Binding-site contacts:
Ligand atom C8 contacts residue GLN70 of chain 1.A at 3.4 Å.
Ligand atom O7 contacts residue GLY7 of chain 1.A at 3.4 Å.
Ligand atom OXT contacts residue ARG44 of chain 1.A at 3.4 Å.
Ligand atom O11 contacts residue ALA10 of chain 1.A at 3.4 Å (h-bond).
Ligand atom C10 contacts residue PHE9 of chain 1.A at 3.8 Å (hydrophobic).
Ligand atom C7 contacts residue GLY7 of chain 1.A at 3.6 Å.
Ligand atom O4 contacts residue PHE9 of chain 1.A at 3.8 Å.
Ligand atom C11 contacts residue LEU42 of chain 1.A at 3.5 Å (hydrophobic).
Ligand atom O7 contacts residue PHE9 of chain 1.A at 3.5 Å.
Ligand atom C9 contacts residue GLN5 of chain 1.A at 3.9 Å.
Ligand atom C3 contacts residue PHE9 of chain 1.A at 3.9 Å (hydrophobic).
Ligand atom C8 contacts residue GLN5 of chain 1.A at 3.4 Å.
Ligand atom O10 contacts residue PHE9 of chain 1.A at 3.5 Å.
Ligand atom O7 contacts residue ALA14 of chain 1.A at 3.5 Å.
Ligand atom N2 contacts residue ALA8 of chain 1.A at 3.1 Å (h-bond).
Ligand atom O11 contacts residue ARG37 of chain 1.A at 2.5 Å (salt-bridge).
Ligand atom O11 contacts residue ASN11 of chain 1.A at 3.1 Å (h-bond).
Ligand atom C3 contacts residue ALA8 of chain 1.A at 3.9 Å (hydrophobic).
Ligand atom OXT contacts residue LEU42 of chain 1.A at 3.9 Å.
Ligand atom C10 contacts residue ARG37 of chain 1.A at 3.5 Å.
Ligand atom C10 contacts residue GLN5 of chain 1.A at 3.8 Å.
Ligand atom O3 contacts residue ALA8 of chain 1.A at 3.1 Å (h-bond).
Ligand atom C11 contacts residue ALA8 of chain 1.A at 3.7 Å (hydrophobic).
Ligand atom C7 contacts residue PHE9 of chain 1.A at 3.5 Å (hydrophobic).
Ligand atom O3 contacts residue GLY7 of chain 1.A at 3.3 Å.
Ligand atom OXT contacts residue GLN5 of chain 1.A at 3.0 Å (h-bond).
Ligand atom O7 contacts residue ALA8 of chain 1.A at 3.9 Å.
Ligand atom O11 contacts residue PHE9 of chain 1.A at 3.5 Å.
Ligand atom C8 contacts residue VAL6 of chain 1.A at 3.5 Å (hydrophobic).
Ligand atom C8 contacts residue PHE9 of chain 1.A at 3.6 Å (hydrophobic).
Ligand atom C2 contacts residue ALA8 of chain 1.A at 3.9 Å (hydrophobic).
Ligand atom C10 contacts residue ALA10 of chain 1.A at 3.5 Å (hydrophobic).
Ligand atom O10 contacts residue ALA10 of chain 1.A at 2.9 Å (h-bond).
Ligand atom C2 contacts residue ALA8 of chain 1.A at 3.6 Å (hydrophobic).
Ligand atom O7 contacts residue GLN5 of chain 1.A at 2.8 Å (h-bond).
Ligand atom C7 contacts residue VAL6 of chain 1.A at 3.9 Å (hydrophobic).
Ligand atom C7 contacts residue GLN5 of chain 1.A at 3.9 Å.
Ligand atom C8 contacts residue ARG37 of chain 1.A at 3.2 Å.
Ligand atom C1 contacts residue ALA8 of chain 1.A at 3.3 Å (hydrophobic).
Ligand atom C4 contacts residue ALA8 of chain 1.A at 3.6 Å (hydrophobic).

A protein and the small-molecule ligand that binds it are described below.
Small molecule (SMILES): CO[C@@H]1O[C@H](CO)[C@@H](O[C@@H]2O[C@H](CO)[C@@H](O[C@@H]3O[C@H](CO)[C@@H](O[C@@H]4O[C@H](CO)[C@@H](O)[C@H](O)[C@H]4NC(C)=O)[C@H](O[C@H](C)C(=O)O)[C@H]3NC(C)=O)[C@H](O)[C@H]2NC(C)=O)[C@H](O[C@H](C)C(=O)O)[C@H]1NC(C)=O

Sequence of chain 1.A:
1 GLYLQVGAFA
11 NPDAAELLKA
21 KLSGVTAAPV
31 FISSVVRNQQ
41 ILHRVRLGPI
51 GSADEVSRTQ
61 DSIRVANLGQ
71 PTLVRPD